The small molecule below binds the protein below.
Small molecule (SMILES): CC[C@H](CO)Nc1nc(NCc2ccc3ccccc3c2)c2ncn(C(C)C)c2n1

Sequence of chain 1.G:
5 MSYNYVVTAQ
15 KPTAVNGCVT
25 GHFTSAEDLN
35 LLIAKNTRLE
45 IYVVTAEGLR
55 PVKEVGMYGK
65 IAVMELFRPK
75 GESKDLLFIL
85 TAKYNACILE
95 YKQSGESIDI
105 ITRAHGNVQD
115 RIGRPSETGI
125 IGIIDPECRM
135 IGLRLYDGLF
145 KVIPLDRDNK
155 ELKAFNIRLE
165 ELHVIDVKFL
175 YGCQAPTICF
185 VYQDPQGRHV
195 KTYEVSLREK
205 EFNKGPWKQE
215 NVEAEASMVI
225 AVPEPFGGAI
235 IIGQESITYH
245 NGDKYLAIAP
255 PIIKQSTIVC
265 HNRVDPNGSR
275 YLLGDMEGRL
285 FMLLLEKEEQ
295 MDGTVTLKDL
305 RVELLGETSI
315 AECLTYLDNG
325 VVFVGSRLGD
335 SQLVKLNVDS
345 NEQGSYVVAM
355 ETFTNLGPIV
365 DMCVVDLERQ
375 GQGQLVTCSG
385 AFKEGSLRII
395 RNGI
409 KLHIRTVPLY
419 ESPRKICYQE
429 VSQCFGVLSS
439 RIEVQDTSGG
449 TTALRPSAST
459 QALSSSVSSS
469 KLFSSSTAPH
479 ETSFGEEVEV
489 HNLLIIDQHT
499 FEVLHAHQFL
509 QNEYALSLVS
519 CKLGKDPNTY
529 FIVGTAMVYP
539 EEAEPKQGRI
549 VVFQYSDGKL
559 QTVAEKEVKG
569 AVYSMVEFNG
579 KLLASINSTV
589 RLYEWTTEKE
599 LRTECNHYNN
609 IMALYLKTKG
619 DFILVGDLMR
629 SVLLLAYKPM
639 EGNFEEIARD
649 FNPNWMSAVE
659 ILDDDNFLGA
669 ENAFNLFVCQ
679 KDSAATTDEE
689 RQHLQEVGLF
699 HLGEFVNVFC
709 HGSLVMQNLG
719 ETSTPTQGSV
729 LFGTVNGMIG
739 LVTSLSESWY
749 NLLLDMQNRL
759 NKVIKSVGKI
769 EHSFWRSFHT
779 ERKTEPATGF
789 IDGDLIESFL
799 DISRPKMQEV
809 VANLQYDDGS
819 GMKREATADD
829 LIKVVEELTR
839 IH

Binding-site contacts:
Ligand atom C20 contacts residue ILE25 of chain 1.H at 3.3 Å (hydrophobic).
Ligand atom C1 contacts residue ILE25 of chain 1.H at 3.6 Å (hydrophobic).
Ligand atom N1 contacts residue MET108 of chain 1.H at 2.9 Å (h-bond).
Ligand atom N2 contacts residue LEU158 of chain 1.H at 3.6 Å.
Ligand atom C13 contacts residue PHE105 of chain 1.H at 3.8 Å (hydrophobic).
Ligand atom C19 contacts residue ARG628 of chain 1.G at 3.7 Å.
Ligand atom C6 contacts residue MET108 of chain 1.H at 3.9 Å (hydrophobic).
Ligand atom C12 contacts residue LEU158 of chain 1.H at 3.6 Å (hydrophobic).
Ligand atom C20 contacts residue ARG628 of chain 1.G at 3.7 Å.
Ligand atom C13 contacts residue LYS48 of chain 1.H at 3.7 Å.
Ligand atom C10 contacts residue ALA46 of chain 1.H at 3.4 Å (hydrophobic).
Ligand atom C5 contacts residue MET108 of chain 1.H at 3.4 Å (hydrophobic).
Ligand atom O1 contacts residue ASP111 of chain 1.H at 3.4 Å.
Ligand atom N5 contacts residue ALA46 of chain 1.H at 3.7 Å.
Ligand atom N4 contacts residue MET108 of chain 1.H at 3.0 Å (h-bond).
Ligand atom C7 contacts residue LEU158 of chain 1.H at 3.8 Å (hydrophobic).
Ligand atom C23 contacts residue TYR107 of chain 1.H at 3.6 Å (hydrophobic).
Ligand atom C3 contacts residue ASP109 of chain 1.H at 3.5 Å.
Ligand atom C12 contacts residue VAL79 of chain 1.H at 3.8 Å (hydrophobic).
Ligand atom C21 contacts residue ARG628 of chain 1.G at 3.8 Å.
Ligand atom C8 contacts residue LEU158 of chain 1.H at 3.6 Å (hydrophobic).
Ligand atom C2 contacts residue ARG628 of chain 1.G at 3.8 Å.
Ligand atom C5 contacts residue ASP109 of chain 1.H at 3.8 Å.
Ligand atom C10 contacts residue MET108 of chain 1.H at 3.6 Å (hydrophobic).
Ligand atom C10 contacts residue GLU106 of chain 1.H at 3.2 Å.
Ligand atom N3 contacts residue LEU158 of chain 1.H at 3.8 Å.
Ligand atom N4 contacts residue GLU106 of chain 1.H at 3.9 Å.
Ligand atom C1 contacts residue ARG628 of chain 1.G at 3.7 Å.
Ligand atom C3 contacts residue TYR107 of chain 1.H at 3.8 Å (hydrophobic).
Ligand atom C18 contacts residue ARG628 of chain 1.G at 3.7 Å.
Ligand atom N5 contacts residue LEU158 of chain 1.H at 3.8 Å.
Ligand atom C6 contacts residue LEU158 of chain 1.H at 3.8 Å (hydrophobic).
Ligand atom C6 contacts residue ILE25 of chain 1.H at 3.8 Å (hydrophobic).
Ligand atom C23 contacts residue ILE609 of chain 1.G at 3.8 Å (hydrophobic).
Ligand atom C17 contacts residue GLU27 of chain 1.H at 3.8 Å.
Ligand atom C22 contacts residue ASN607 of chain 1.G at 3.5 Å.
Ligand atom C19 contacts residue ILE25 of chain 1.H at 3.2 Å (hydrophobic).
Ligand atom C11 contacts residue PHE105 of chain 1.H at 3.8 Å (hydrophobic).
Ligand atom C16 contacts residue GLY26 of chain 1.H at 3.9 Å.
Ligand atom C5 contacts residue HIS110 of chain 1.H at 3.8 Å.

Sequence of chain 1.H:
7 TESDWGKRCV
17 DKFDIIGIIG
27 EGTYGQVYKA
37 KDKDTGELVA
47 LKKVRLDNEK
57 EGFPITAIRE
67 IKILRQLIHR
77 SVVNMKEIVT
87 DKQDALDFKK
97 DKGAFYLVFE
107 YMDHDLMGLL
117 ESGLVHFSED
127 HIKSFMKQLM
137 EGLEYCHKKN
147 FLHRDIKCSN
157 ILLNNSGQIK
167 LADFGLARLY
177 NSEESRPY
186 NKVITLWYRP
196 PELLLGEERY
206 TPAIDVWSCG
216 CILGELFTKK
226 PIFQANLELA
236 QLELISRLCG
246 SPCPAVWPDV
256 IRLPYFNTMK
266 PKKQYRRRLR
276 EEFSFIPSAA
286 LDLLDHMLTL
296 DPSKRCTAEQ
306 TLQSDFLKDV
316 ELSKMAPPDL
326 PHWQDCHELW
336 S